This protein binds this small molecule.
Small molecule (SMILES): CCCCCCCCCCC[C@@H](O)CC(=O)N[C@H]1[C@@H](OP(=O)(O)O)O[C@H](CO)[C@@H](O)[C@@H]1OC(=O)C[C@H](O)CCCCCCCCCCC

Sequence of chain 1.B:
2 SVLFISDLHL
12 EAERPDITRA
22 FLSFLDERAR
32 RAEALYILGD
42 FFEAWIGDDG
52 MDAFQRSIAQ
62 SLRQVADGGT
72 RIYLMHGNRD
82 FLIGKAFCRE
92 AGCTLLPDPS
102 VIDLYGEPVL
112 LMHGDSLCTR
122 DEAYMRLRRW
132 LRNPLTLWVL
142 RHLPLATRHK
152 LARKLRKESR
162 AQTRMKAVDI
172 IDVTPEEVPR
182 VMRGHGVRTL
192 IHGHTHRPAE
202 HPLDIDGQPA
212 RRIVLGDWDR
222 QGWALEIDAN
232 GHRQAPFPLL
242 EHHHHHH

Binding-site contacts:
Ligand atom C21 contacts residue TRP46 of chain 1.B at 3.8 Å (hydrophobic).
Ligand atom O44 contacts residue ARG80 of chain 1.B at 3.4 Å (salt-bridge).
Ligand atom O6 contacts residue HIS195 of chain 1.B at 2.9 Å (h-bond).
Ligand atom C2 contacts residue SER160 of chain 1.B at 3.5 Å.
Ligand atom C36 contacts residue LEU156 of chain 1.B at 3.6 Å (hydrophobic).
Ligand atom C17 contacts residue LEU156 of chain 1.B at 3.7 Å (hydrophobic).
Ligand atom O3 contacts residue TYR125 of chain 1.B at 3.5 Å.
Ligand atom C18 contacts residue ARG157 of chain 1.B at 3.8 Å.
Ligand atom C4 contacts residue ASP122 of chain 1.B at 3.8 Å.
Ligand atom O43 contacts residue ALA124 of chain 1.B at 3.5 Å.
Ligand atom C29 contacts residue LEU128 of chain 1.B at 3.8 Å (hydrophobic).
Ligand atom O42 contacts residue THR164 of chain 1.B at 3.2 Å (h-bond).
Ligand atom C26 contacts residue LEU141 of chain 1.B at 3.8 Å (hydrophobic).
Ligand atom O48 contacts residue ASN79 of chain 1.B at 3.5 Å (h-bond).
Ligand atom P45 contacts residue ARG80 of chain 1.B at 3.6 Å.
Ligand atom O4 contacts residue LYS167 of chain 1.B at 2.9 Å (salt-bridge).
Ligand atom C3 contacts residue THR164 of chain 1.B at 3.6 Å.
Ligand atom O47 contacts residue ARG80 of chain 1.B at 3.0 Å (salt-bridge).
Ligand atom C6 contacts residue HIS195 of chain 1.B at 3.8 Å.
Ligand atom O4 contacts residue THR164 of chain 1.B at 3.0 Å (h-bond).
Ligand atom C1 contacts residue ASN79 of chain 1.B at 3.5 Å.
Ligand atom O46 contacts residue ARG157 of chain 1.B at 3.7 Å.
Ligand atom O4 contacts residue ASP122 of chain 1.B at 3.2 Å (salt-bridge).
Ligand atom C2 contacts residue TYR125 of chain 1.B at 3.8 Å (hydrophobic).
Ligand atom O7 contacts residue TYR125 of chain 1.B at 3.4 Å.
Ligand atom O7 contacts residue ASN79 of chain 1.B at 3.0 Å (h-bond).
Ligand atom C28 contacts residue LYS167 of chain 1.B at 3.5 Å.
Ligand atom O44 contacts residue ARG157 of chain 1.B at 3.2 Å (salt-bridge).
Ligand atom N2 contacts residue SER160 of chain 1.B at 2.9 Å (h-bond).
Ligand atom O1 contacts residue SER160 of chain 1.B at 3.3 Å (h-bond).
Ligand atom O42 contacts residue LYS167 of chain 1.B at 3.4 Å (salt-bridge).
Ligand atom O46 contacts residue ARG80 of chain 1.B at 2.7 Å (salt-bridge).
Ligand atom C4 contacts residue THR164 of chain 1.B at 3.7 Å.
Ligand atom C28 contacts residue SER160 of chain 1.B at 3.7 Å.
Ligand atom O42 contacts residue SER160 of chain 1.B at 3.4 Å (h-bond).
Ligand atom C3 contacts residue SER160 of chain 1.B at 3.4 Å.
Ligand atom O5 contacts residue HIS195 of chain 1.B at 3.5 Å.
Ligand atom O46 contacts residue ASN79 of chain 1.B at 3.1 Å (h-bond).
Ligand atom O43 contacts residue LYS167 of chain 1.B at 2.9 Å (salt-bridge).
Ligand atom C7 contacts residue ASN79 of chain 1.B at 3.7 Å.